Sequence of chain 1.A:
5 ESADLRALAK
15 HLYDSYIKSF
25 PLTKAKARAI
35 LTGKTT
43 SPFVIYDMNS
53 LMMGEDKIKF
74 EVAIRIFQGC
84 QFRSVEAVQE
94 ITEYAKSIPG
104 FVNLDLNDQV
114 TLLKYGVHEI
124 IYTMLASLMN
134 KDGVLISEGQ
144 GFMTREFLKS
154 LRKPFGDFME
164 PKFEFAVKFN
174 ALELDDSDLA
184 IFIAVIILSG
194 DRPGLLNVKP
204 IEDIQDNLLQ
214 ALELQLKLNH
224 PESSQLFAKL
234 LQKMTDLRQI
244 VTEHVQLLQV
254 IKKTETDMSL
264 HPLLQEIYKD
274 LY

This protein binds this small molecule.
Small molecule (SMILES): CC(C)C[C@H](NC(=O)[C@H](CCCCN)NC(=O)[C@H](CCCCN)NC(=O)[C@H](CC(C)C)NC(=O)[C@H](CC(C)C)NC(=O)[C@@H](N)CO)C(=O)N[C@@H](CC(C)C)C(=O)N[C@@H](CC(C)C)C(=O)N[C@@H](C)C=O

Binding-site contacts:
Ligand atom CB contacts residue VAL113 of chain 1.A at 4.0 Å (hydrophobic).
Ligand atom CD1 contacts residue GLN92 of chain 1.A at 4.1 Å.
Ligand atom CD1 contacts residue GLN112 of chain 1.A at 3.5 Å.
Ligand atom CD2 contacts residue GLN92 of chain 1.A at 4.1 Å.
Ligand atom CG contacts residue GLN112 of chain 1.A at 3.8 Å.
Ligand atom CD2 contacts residue PRO265 of chain 1.A at 3.9 Å (hydrophobic).
Ligand atom CE contacts residue LEU109 of chain 1.A at 3.8 Å (hydrophobic).
Ligand atom CG contacts residue ILE270 of chain 1.A at 4.1 Å (hydrophobic).
Ligand atom CA contacts residue GLU269 of chain 1.A at 3.4 Å.
Ligand atom CG contacts residue VAL113 of chain 1.A at 3.9 Å (hydrophobic).
Ligand atom CD1 contacts residue GLU269 of chain 1.A at 4.0 Å.
Ligand atom CD1 contacts residue LEU116 of chain 1.A at 4.0 Å (hydrophobic).
Ligand atom CG contacts residue LEU109 of chain 1.A at 4.1 Å (hydrophobic).
Ligand atom CA contacts residue GLU269 of chain 1.A at 3.8 Å.
Ligand atom C contacts residue GLU269 of chain 1.A at 3.6 Å.
Ligand atom CD2 contacts residue LEU109 of chain 1.A at 4.0 Å (hydrophobic).
Ligand atom CD2 contacts residue LEU116 of chain 1.A at 3.5 Å (hydrophobic).
Ligand atom C contacts residue LYS99 of chain 1.A at 4.1 Å.
Ligand atom CB contacts residue LEU266 of chain 1.A at 4.1 Å (hydrophobic).
Ligand atom CD1 contacts residue ILE270 of chain 1.A at 3.6 Å (hydrophobic).
Ligand atom CD1 contacts residue VAL113 of chain 1.A at 3.7 Å (hydrophobic).
Ligand atom CG contacts residue GLU269 of chain 1.A at 3.7 Å.
Ligand atom O contacts residue LYS99 of chain 1.A at 3.7 Å.
Ligand atom CD1 contacts residue PHE104 of chain 1.A at 4.0 Å (hydrophobic).
Ligand atom CD1 contacts residue LYS99 of chain 1.A at 3.7 Å.
Ligand atom NZ contacts residue ASN110 of chain 1.A at 3.4 Å (h-bond).
Ligand atom CD2 contacts residue LEU266 of chain 1.A at 3.7 Å (hydrophobic).
Ligand atom N contacts residue GLU269 of chain 1.A at 2.9 Å (salt-bridge).
Ligand atom OG contacts residue GLU269 of chain 1.A at 2.4 Å (salt-bridge).
Ligand atom O contacts residue LYS99 of chain 1.A at 3.4 Å.
Ligand atom CB contacts residue LEU109 of chain 1.A at 4.0 Å (hydrophobic).
Ligand atom O contacts residue THR95 of chain 1.A at 3.9 Å.
Ligand atom CG contacts residue LEU109 of chain 1.A at 3.9 Å (hydrophobic).
Ligand atom CB contacts residue GLU269 of chain 1.A at 3.5 Å.
Ligand atom CD2 contacts residue ILE270 of chain 1.A at 3.8 Å (hydrophobic).
Ligand atom CB contacts residue GLU269 of chain 1.A at 3.3 Å.
Ligand atom CB contacts residue THR95 of chain 1.A at 4.0 Å.
Ligand atom C contacts residue GLU269 of chain 1.A at 3.9 Å.
Ligand atom CE contacts residue ASN110 of chain 1.A at 3.5 Å.
Ligand atom CD contacts residue LEU109 of chain 1.A at 4.0 Å (hydrophobic).